The protein below binds the small molecule below.
Small molecule (SMILES): C[C@@H]1O[C@@H](O[C@H]2[C@H](O)[C@@H](CO)OC[C@@H]2O)[C@@H](O)[C@H](O)[C@@H]1O

Sequence of chain 2.A:
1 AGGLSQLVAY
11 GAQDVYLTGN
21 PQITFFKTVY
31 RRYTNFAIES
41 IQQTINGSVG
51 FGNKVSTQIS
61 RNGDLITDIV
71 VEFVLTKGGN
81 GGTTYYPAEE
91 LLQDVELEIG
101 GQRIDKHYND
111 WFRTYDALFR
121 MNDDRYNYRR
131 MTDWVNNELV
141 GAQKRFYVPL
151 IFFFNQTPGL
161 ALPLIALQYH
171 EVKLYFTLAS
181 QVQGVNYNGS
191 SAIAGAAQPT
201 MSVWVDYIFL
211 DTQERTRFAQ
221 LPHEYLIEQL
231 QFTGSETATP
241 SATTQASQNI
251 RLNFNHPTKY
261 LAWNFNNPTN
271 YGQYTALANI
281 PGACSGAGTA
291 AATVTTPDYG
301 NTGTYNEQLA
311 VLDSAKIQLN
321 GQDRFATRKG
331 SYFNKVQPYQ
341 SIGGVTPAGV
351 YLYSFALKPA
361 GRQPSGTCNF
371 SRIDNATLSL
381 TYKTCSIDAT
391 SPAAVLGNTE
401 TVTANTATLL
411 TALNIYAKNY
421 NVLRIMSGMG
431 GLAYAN

Binding-site contacts:
Ligand atom O5 contacts residue ASP388 of chain 2.A at 4.2 Å.
Ligand atom O2 contacts residue ASN405 of chain 2.A at 2.9 Å (h-bond).
Ligand atom C3 contacts residue ASN405 of chain 2.A at 3.7 Å.
Ligand atom C1 contacts residue THR406 of chain 2.A at 4.4 Å.
Ligand atom C6 contacts residue ASP388 of chain 2.A at 3.4 Å.
Ligand atom C1 contacts residue ASN405 of chain 2.A at 1.4 Å.
Ligand atom O6 contacts residue ASP388 of chain 2.A at 4.0 Å.
Ligand atom C5 contacts residue THR390 of chain 2.A at 4.1 Å.
Ligand atom C5 contacts residue ASN405 of chain 2.A at 3.5 Å.
Ligand atom C4 contacts residue ASN405 of chain 2.A at 4.1 Å.
Ligand atom O5 contacts residue ASN405 of chain 2.A at 2.2 Å (h-bond).
Ligand atom C5 contacts residue ASP388 of chain 2.A at 4.2 Å.
Ligand atom C6 contacts residue THR390 of chain 2.A at 3.7 Å.
Ligand atom C2 contacts residue ASN405 of chain 2.A at 2.3 Å.